Binding-site contacts:
Ligand atom C5 contacts residue ASN278 of chain 1.B at 3.7 Å.
Ligand atom C2 contacts residue ASN278 of chain 1.B at 2.5 Å.
Ligand atom O7 contacts residue GLU277 of chain 1.B at 3.9 Å.
Ligand atom C1 contacts residue ASN278 of chain 1.B at 1.4 Å.
Ligand atom C3 contacts residue ASN278 of chain 1.B at 3.8 Å.
Ligand atom C8 contacts residue ASN276 of chain 1.B at 3.6 Å.
Ligand atom O6 contacts residue LYS554 of chain 1.A at 4.2 Å.
Ligand atom C7 contacts residue ASN278 of chain 1.B at 3.5 Å.
Ligand atom O7 contacts residue ASN278 of chain 1.B at 3.8 Å.
Ligand atom C4 contacts residue ASN278 of chain 1.B at 4.2 Å.
Ligand atom N2 contacts residue ASN278 of chain 1.B at 2.9 Å (h-bond).
Ligand atom O5 contacts residue ASN278 of chain 1.B at 2.4 Å (h-bond).
Ligand atom C7 contacts residue ASN276 of chain 1.B at 4.3 Å.

Sequence of chain 1.A:
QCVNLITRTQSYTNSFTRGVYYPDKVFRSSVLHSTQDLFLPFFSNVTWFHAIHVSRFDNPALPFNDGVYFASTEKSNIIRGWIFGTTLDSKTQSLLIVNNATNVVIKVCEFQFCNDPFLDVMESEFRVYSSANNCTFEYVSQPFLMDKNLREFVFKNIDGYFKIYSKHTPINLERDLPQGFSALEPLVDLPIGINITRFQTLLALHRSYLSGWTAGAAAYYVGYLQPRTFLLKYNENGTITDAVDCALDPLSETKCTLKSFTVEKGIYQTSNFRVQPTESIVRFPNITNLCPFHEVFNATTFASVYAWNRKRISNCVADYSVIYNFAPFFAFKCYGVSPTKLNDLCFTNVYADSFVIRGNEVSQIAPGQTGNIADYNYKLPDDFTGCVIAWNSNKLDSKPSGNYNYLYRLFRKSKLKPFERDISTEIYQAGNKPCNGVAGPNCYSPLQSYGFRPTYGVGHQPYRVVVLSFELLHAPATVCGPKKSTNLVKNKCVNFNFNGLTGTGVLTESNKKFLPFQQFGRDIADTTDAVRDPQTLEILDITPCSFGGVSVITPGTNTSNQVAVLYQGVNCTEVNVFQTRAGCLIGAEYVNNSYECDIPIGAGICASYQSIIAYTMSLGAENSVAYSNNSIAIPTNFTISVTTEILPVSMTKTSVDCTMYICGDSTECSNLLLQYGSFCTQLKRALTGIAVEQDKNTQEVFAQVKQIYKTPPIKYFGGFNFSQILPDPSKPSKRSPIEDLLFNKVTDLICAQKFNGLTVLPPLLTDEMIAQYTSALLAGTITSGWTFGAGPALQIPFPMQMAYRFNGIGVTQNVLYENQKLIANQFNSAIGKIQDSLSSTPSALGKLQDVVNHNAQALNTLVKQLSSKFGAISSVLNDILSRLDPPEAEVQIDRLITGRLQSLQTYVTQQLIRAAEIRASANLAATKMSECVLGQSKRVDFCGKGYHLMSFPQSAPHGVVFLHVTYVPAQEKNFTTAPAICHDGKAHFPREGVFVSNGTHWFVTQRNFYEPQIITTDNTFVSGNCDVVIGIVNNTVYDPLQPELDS

A small-molecule ligand and the protein it binds are described below.
Small molecule (SMILES): CC(=O)N[C@@H]1[C@@H](O)[C@H](O)[C@@H](CO)O[C@H]1O

Sequence of chain 1.B:
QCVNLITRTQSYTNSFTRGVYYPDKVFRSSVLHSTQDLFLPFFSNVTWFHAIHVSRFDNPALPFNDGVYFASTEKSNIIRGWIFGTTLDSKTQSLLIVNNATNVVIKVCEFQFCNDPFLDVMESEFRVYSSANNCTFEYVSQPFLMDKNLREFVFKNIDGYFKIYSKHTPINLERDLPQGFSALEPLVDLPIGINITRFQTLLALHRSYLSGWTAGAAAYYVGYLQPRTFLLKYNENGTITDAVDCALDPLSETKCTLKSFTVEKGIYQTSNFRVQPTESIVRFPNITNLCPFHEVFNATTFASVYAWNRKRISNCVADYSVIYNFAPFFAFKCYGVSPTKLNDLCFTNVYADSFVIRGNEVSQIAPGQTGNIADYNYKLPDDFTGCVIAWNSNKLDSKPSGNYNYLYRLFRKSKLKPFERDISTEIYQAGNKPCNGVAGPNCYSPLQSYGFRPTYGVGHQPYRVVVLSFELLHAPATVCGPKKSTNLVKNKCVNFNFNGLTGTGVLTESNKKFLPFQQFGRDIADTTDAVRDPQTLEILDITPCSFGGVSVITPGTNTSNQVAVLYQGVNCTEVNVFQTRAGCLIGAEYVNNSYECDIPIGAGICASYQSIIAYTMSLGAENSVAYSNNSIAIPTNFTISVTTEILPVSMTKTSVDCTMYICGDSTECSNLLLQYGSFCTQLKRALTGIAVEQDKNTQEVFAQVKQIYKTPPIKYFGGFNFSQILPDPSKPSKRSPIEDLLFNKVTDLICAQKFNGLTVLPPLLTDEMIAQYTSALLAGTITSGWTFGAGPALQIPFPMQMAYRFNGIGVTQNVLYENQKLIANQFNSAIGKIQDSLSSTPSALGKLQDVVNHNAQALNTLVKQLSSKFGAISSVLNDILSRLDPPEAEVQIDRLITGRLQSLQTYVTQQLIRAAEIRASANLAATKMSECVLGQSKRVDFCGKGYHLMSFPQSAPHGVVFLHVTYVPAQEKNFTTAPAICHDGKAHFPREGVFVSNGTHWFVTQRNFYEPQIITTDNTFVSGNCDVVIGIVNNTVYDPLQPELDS